The protein below binds the small molecule below.
Small molecule (SMILES): CSC[C@H]1O[C@@H](n2cnc3c(N)ncnc32)[C@H](O)[C@@H]1O

Binding-site contacts:
Ligand atom CS contacts residue GLN77 of chain 2.G at 3.7 Å.
Ligand atom N1 contacts residue GLY164 of chain 2.G at 2.9 Å (h-bond).
Ligand atom CS contacts residue LEU70 of chain 2.G at 3.7 Å (hydrophobic).
Ligand atom C4 contacts residue ILE132 of chain 2.G at 3.7 Å (hydrophobic).
Ligand atom C2 contacts residue ILE132 of chain 2.G at 3.4 Å (hydrophobic).
Ligand atom S5' contacts residue TER1 of chain 2.Z at 2.8 Å.
Ligand atom N7 contacts residue ALA194 of chain 2.G at 3.6 Å.
Ligand atom N3 contacts residue ILE132 of chain 2.G at 3.3 Å (h-bond).
Ligand atom O3' contacts residue ASP131 of chain 2.G at 2.6 Å (salt-bridge).
Ligand atom O3' contacts residue VAL136 of chain 2.G at 3.4 Å.
Ligand atom C4' contacts residue ASP131 of chain 2.G at 3.3 Å.
Ligand atom C4' contacts residue ASP184 of chain 2.G at 3.7 Å.
Ligand atom C8 contacts residue THR186 of chain 2.G at 3.3 Å.
Ligand atom N7 contacts residue ILE193 of chain 2.G at 3.5 Å (h-bond).
Ligand atom N6 contacts residue ILE193 of chain 2.G at 2.8 Å (h-bond).
Ligand atom O4' contacts residue ASP184 of chain 2.G at 3.7 Å.
Ligand atom O2' contacts residue GLN56 of chain 2.G at 3.1 Å (h-bond).
Ligand atom O4' contacts residue LEU185 of chain 2.G at 3.6 Å.
Ligand atom C3' contacts residue ASP131 of chain 2.G at 3.3 Å.
Ligand atom S5' contacts residue ASP184 of chain 2.G at 3.5 Å (salt-bridge).
Ligand atom C8 contacts residue ILE193 of chain 2.G at 3.4 Å (hydrophobic).
Ligand atom N6 contacts residue LEU197 of chain 2.G at 3.2 Å.
Ligand atom C2' contacts residue GLN56 of chain 2.G at 3.7 Å.
Ligand atom CS contacts residue GLU111 of chain 2.G at 3.3 Å.
Ligand atom S5' contacts residue GLU111 of chain 2.G at 3.3 Å (salt-bridge).
Ligand atom C5' contacts residue ASP184 of chain 2.G at 3.1 Å.
Ligand atom C5 contacts residue LEU185 of chain 2.G at 3.7 Å (hydrophobic).
Ligand atom N1 contacts residue ASP163 of chain 2.G at 3.5 Å (salt-bridge).
Ligand atom C5' contacts residue TER1 of chain 2.Z at 3.6 Å.
Ligand atom C2' contacts residue ASP131 of chain 2.G at 3.6 Å.
Ligand atom N6 contacts residue ASP163 of chain 2.G at 3.1 Å (salt-bridge).
Ligand atom O2' contacts residue ASP131 of chain 2.G at 2.6 Å (salt-bridge).
Ligand atom N3 contacts residue ASP131 of chain 2.G at 3.7 Å.
Ligand atom O4' contacts residue GLY108 of chain 2.G at 3.7 Å.
Ligand atom C1' contacts residue ASP131 of chain 2.G at 3.5 Å.
Ligand atom O4' contacts residue THR186 of chain 2.G at 3.6 Å (h-bond).
Ligand atom C2 contacts residue GLY164 of chain 2.G at 3.5 Å.
Ligand atom C4 contacts residue LEU185 of chain 2.G at 3.5 Å (hydrophobic).
Ligand atom S5' contacts residue GLY110 of chain 2.G at 3.7 Å.
Ligand atom O2' contacts residue ASP133 of chain 2.G at 3.6 Å.

Sequence of chain 2.G:
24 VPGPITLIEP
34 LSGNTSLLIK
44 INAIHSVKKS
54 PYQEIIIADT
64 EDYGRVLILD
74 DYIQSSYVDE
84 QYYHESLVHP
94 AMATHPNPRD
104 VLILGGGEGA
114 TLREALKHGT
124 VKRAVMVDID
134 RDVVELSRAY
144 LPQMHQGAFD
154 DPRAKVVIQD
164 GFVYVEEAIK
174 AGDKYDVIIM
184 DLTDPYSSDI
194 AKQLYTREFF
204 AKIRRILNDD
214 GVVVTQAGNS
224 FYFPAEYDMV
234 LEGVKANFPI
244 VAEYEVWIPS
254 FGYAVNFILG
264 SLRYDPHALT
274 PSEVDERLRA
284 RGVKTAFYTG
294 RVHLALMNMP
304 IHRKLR